Binding-site contacts:
Ligand atom C8 contacts residue ASP290 of chain 2.D at 3.6 Å.
Ligand atom O4 contacts residue TYR135 of chain 2.D at 4.4 Å.
Ligand atom N2 contacts residue ASN118 of chain 2.D at 2.9 Å (h-bond).
Ligand atom C3 contacts residue TYR135 of chain 2.D at 3.9 Å (hydrophobic).
Ligand atom O7 contacts residue THR105 of chain 2.D at 4.3 Å.
Ligand atom C8 contacts residue ASN118 of chain 2.D at 4.5 Å.
Ligand atom C1 contacts residue TYR135 of chain 2.D at 3.7 Å (hydrophobic).
Ligand atom C2 contacts residue TYR135 of chain 2.D at 4.1 Å (hydrophobic).
Ligand atom C7 contacts residue VAL104 of chain 2.D at 3.9 Å (hydrophobic).
Ligand atom C3 contacts residue ASN118 of chain 2.D at 3.8 Å.
Ligand atom O3 contacts residue TYR135 of chain 2.D at 4.3 Å.
Ligand atom C2 contacts residue ASN118 of chain 2.D at 2.5 Å.
Ligand atom C5 contacts residue ASN118 of chain 2.D at 3.7 Å.
Ligand atom O5 contacts residue TYR135 of chain 2.D at 4.4 Å.
Ligand atom C4 contacts residue ASN118 of chain 2.D at 4.2 Å.
Ligand atom O7 contacts residue VAL104 of chain 2.D at 3.6 Å.
Ligand atom N2 contacts residue TYR135 of chain 2.D at 3.9 Å.
Ligand atom C8 contacts residue VAL104 of chain 2.D at 3.6 Å (hydrophobic).
Ligand atom C1 contacts residue ASN118 of chain 2.D at 1.4 Å.
Ligand atom C7 contacts residue ASN118 of chain 2.D at 3.4 Å.
Ligand atom O7 contacts residue ASN118 of chain 2.D at 3.4 Å (h-bond).
Ligand atom C8 contacts residue LEU137 of chain 2.D at 4.2 Å (hydrophobic).
Ligand atom C5 contacts residue TYR135 of chain 2.D at 4.4 Å (hydrophobic).
Ligand atom O5 contacts residue ASN118 of chain 2.D at 2.4 Å (h-bond).
Ligand atom O7 contacts residue TYR135 of chain 2.D at 3.7 Å.
Ligand atom O6 contacts residue SER120 of chain 2.D at 4.5 Å.

The protein below binds the small molecule below.
Small molecule (SMILES): CC(=O)N[C@H]1[C@H](O[C@H]2[C@H](O)[C@@H](NC(C)=O)CO[C@@H]2CO)O[C@H](CO)[C@@H](O[C@@H]2O[C@H](CO)[C@@H](O)[C@H](O)[C@@H]2O)[C@@H]1O

Sequence of chain 2.D:
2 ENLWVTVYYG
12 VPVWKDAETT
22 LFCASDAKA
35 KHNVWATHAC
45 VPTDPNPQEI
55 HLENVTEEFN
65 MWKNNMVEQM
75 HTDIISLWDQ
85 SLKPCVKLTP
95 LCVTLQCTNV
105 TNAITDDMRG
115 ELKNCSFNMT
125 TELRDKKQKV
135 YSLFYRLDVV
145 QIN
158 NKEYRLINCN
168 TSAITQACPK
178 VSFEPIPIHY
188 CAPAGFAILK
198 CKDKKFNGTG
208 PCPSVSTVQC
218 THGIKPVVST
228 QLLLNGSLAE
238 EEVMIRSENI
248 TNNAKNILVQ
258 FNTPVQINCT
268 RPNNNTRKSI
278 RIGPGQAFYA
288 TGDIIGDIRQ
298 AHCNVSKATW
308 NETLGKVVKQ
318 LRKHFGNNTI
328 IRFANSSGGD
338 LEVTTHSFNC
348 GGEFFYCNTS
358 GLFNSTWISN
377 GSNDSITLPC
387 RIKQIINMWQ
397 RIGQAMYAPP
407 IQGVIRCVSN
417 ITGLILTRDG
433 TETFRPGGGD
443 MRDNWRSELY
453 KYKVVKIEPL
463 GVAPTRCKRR